The protein below binds the small molecule below.
Small molecule (SMILES): CC(=O)N[C@H]1[C@H](O[C@H]2[C@H](O)[C@@H](NC(C)=O)CO[C@@H]2CO)O[C@H](CO)[C@@H](O)[C@@H]1O

Binding-site contacts:
Ligand atom N2 contacts residue ASN231 of chain 1.A at 2.4 Å (h-bond).
Ligand atom C8 contacts residue ASN231 of chain 1.A at 4.4 Å.
Ligand atom C5 contacts residue THR106 of chain 1.A at 3.8 Å.
Ligand atom C1 contacts residue THR106 of chain 1.A at 4.0 Å.
Ligand atom C5 contacts residue ASN231 of chain 1.A at 3.5 Å.
Ligand atom O6 contacts residue THR106 of chain 1.A at 3.3 Å.
Ligand atom O5 contacts residue THR106 of chain 1.A at 3.2 Å.
Ligand atom C7 contacts residue ASN231 of chain 1.A at 3.1 Å.
Ligand atom C3 contacts residue ASN231 of chain 1.A at 3.8 Å.
Ligand atom O5 contacts residue ASN231 of chain 1.A at 2.4 Å (h-bond).
Ligand atom C6 contacts residue THR106 of chain 1.A at 3.7 Å.
Ligand atom O7 contacts residue ASN231 of chain 1.A at 3.3 Å (h-bond).
Ligand atom C4 contacts residue ASN231 of chain 1.A at 4.2 Å.
Ligand atom C2 contacts residue ASN231 of chain 1.A at 2.7 Å.
Ligand atom C1 contacts residue ASN231 of chain 1.A at 1.4 Å.

Sequence of chain 1.A:
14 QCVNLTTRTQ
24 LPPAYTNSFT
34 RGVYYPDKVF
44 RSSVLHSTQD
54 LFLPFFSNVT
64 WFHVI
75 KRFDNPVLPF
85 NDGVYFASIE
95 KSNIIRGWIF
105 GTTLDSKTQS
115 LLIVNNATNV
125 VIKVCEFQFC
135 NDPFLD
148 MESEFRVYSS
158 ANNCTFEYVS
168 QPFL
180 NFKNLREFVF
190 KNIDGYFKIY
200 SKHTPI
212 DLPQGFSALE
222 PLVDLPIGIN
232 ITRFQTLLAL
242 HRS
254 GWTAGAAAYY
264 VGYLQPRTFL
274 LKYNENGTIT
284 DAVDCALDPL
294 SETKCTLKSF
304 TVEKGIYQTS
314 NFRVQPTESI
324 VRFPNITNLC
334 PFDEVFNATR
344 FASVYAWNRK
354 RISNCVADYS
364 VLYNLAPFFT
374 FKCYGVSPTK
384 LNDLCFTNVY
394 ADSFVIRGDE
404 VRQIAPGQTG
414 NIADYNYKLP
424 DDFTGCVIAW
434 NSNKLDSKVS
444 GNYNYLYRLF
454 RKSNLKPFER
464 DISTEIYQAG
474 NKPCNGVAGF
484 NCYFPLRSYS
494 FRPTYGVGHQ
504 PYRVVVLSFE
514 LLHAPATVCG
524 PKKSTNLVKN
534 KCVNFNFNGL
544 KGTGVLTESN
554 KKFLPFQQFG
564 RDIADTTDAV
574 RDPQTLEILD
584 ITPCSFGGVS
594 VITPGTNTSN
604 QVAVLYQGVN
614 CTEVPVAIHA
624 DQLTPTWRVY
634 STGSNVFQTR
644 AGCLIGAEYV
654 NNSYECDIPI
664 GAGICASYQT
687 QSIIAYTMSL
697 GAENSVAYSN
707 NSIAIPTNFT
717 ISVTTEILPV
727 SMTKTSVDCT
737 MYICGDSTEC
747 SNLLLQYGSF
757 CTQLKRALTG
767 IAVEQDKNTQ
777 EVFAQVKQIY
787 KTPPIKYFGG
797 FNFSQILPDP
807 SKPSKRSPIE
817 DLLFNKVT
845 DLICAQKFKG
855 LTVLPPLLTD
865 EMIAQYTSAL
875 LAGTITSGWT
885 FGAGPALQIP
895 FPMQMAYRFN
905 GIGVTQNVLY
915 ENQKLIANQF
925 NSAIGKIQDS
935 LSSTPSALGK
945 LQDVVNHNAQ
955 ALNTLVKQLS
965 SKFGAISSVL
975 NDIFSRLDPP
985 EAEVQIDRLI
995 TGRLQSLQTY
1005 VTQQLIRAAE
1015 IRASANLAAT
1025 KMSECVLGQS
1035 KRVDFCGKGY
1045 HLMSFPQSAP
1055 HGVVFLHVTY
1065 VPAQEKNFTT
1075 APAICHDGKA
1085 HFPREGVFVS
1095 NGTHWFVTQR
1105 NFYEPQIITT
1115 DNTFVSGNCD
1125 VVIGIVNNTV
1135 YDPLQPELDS